Sequence of chain 1.A:
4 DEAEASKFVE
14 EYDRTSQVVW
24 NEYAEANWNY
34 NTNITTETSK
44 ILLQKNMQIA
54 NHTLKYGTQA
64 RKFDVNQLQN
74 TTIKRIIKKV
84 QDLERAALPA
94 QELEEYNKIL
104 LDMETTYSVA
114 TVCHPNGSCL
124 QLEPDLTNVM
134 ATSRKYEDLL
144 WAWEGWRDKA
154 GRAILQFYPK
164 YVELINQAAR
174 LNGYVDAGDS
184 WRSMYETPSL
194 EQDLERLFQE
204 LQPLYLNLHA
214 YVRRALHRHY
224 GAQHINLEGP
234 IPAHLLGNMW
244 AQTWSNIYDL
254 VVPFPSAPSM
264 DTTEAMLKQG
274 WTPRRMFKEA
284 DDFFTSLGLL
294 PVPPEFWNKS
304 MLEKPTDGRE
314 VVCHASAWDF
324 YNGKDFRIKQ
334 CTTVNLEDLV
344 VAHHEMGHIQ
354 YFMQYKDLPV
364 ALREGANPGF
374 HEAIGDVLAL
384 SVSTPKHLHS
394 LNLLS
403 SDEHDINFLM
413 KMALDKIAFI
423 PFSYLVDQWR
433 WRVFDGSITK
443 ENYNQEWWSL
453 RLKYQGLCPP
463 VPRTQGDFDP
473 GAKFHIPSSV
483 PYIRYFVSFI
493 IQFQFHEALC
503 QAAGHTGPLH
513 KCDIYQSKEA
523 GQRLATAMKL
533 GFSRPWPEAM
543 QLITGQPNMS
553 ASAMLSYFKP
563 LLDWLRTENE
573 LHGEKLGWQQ

A protein and the small-molecule ligand that binds it are described below.
Small molecule (SMILES): C=C(C[SeH])C(=O)N1CCCC1C(=O)O

Binding-site contacts:
Ligand atom C2 contacts residue HIS317 of chain 1.A at 3.8 Å.
Ligand atom O3 contacts residue HIS477 of chain 1.A at 3.9 Å.
Ligand atom C1 contacts residue HIS317 of chain 1.A at 3.5 Å.
Ligand atom O3 contacts residue GLN245 of chain 1.A at 2.8 Å (h-bond).
Ligand atom C7 contacts residue TYR487 of chain 1.A at 3.4 Å (hydrophobic).
Ligand atom O2 contacts residue HIS317 of chain 1.A at 3.1 Å.
Ligand atom C4 contacts residue TYR487 of chain 1.A at 3.9 Å (hydrophobic).
Ligand atom O3 contacts residue TYR484 of chain 1.A at 2.7 Å (h-bond).
Ligand atom SE contacts residue HIS347 of chain 1.A at 3.9 Å.
Ligand atom C2 contacts residue GLU348 of chain 1.A at 3.8 Å.
Ligand atom C5 contacts residue TYR487 of chain 1.A at 4.1 Å (hydrophobic).
Ligand atom C6 contacts residue TYR487 of chain 1.A at 3.6 Å (hydrophobic).
Ligand atom O1 contacts residue TYR487 of chain 1.A at 3.7 Å.
Ligand atom C1 contacts residue GLU348 of chain 1.A at 3.5 Å.
Ligand atom C3 contacts residue ZN1 of chain 1.C at 3.8 Å.
Ligand atom C4 contacts residue HIS317 of chain 1.A at 3.5 Å.
Ligand atom SE contacts residue TYR487 of chain 1.A at 3.6 Å.
Ligand atom SE contacts residue ALA318 of chain 1.A at 4.0 Å.
Ligand atom O3 contacts residue LYS475 of chain 1.A at 3.0 Å (salt-bridge).
Ligand atom SE contacts residue ZN1 of chain 1.C at 2.5 Å.
Ligand atom O2 contacts residue LYS475 of chain 1.A at 3.5 Å (salt-bridge).
Ligand atom C3 contacts residue GLU348 of chain 1.A at 3.1 Å.
Ligand atom C1 contacts residue ALA318 of chain 1.A at 3.0 Å (hydrophobic).
Ligand atom O2 contacts residue HIS477 of chain 1.A at 3.5 Å.
Ligand atom SE contacts residue GLU348 of chain 1.A at 3.6 Å.
Ligand atom C9 contacts residue HIS477 of chain 1.A at 3.7 Å.
Ligand atom C1 contacts residue ZN1 of chain 1.C at 4.0 Å.
Ligand atom C8 contacts residue TYR484 of chain 1.A at 4.1 Å (hydrophobic).
Ligand atom O1 contacts residue HIS317 of chain 1.A at 2.6 Å (h-bond).
Ligand atom C7 contacts residue PHE421 of chain 1.A at 3.6 Å (hydrophobic).
Ligand atom SE contacts residue HIS351 of chain 1.A at 3.8 Å.
Ligand atom C7 contacts residue TYR484 of chain 1.A at 3.7 Å (hydrophobic).
Ligand atom C3 contacts residue HIS347 of chain 1.A at 3.3 Å.
Ligand atom C9 contacts residue GLN245 of chain 1.A at 3.5 Å.
Ligand atom C9 contacts residue LYS475 of chain 1.A at 3.7 Å.
Ligand atom C9 contacts residue TYR484 of chain 1.A at 3.7 Å (hydrophobic).
Ligand atom O1 contacts residue HIS477 of chain 1.A at 3.1 Å (h-bond).
Ligand atom N contacts residue TYR487 of chain 1.A at 3.9 Å.
Ligand atom SE contacts residue GLU375 of chain 1.A at 3.9 Å.
Ligand atom C2 contacts residue ZN1 of chain 1.C at 4.0 Å.